Binding-site contacts:
Ligand atom C2 contacts residue THR469 of chain 1.T at 1.4 Å.
Ligand atom C3 contacts residue ALA470 of chain 1.T at 4.0 Å (hydrophobic).
Ligand atom O4 contacts residue THR469 of chain 1.T at 3.8 Å.
Ligand atom C6 contacts residue ALA470 of chain 1.T at 4.5 Å (hydrophobic).
Ligand atom C4 contacts residue ASN444 of chain 1.T at 3.5 Å.
Ligand atom O4 contacts residue ASN444 of chain 1.T at 3.6 Å.
Ligand atom C4 contacts residue LYS467 of chain 1.T at 3.8 Å.
Ligand atom C6 contacts residue THR469 of chain 1.T at 3.7 Å.
Ligand atom O1A contacts residue THR469 of chain 1.T at 3.4 Å.
Ligand atom O4 contacts residue LYS467 of chain 1.T at 2.6 Å (salt-bridge).
Ligand atom C4 contacts residue ALA470 of chain 1.T at 4.2 Å (hydrophobic).
Ligand atom C5 contacts residue THR469 of chain 1.T at 3.7 Å.
Ligand atom C5 contacts residue ASN444 of chain 1.T at 4.0 Å.
Ligand atom C4 contacts residue THR469 of chain 1.T at 2.8 Å.
Ligand atom O1B contacts residue THR469 of chain 1.T at 3.2 Å (h-bond).
Ligand atom C2 contacts residue ALA470 of chain 1.T at 3.6 Å (hydrophobic).
Ligand atom C3 contacts residue LYS467 of chain 1.T at 3.9 Å.
Ligand atom C1 contacts residue THR469 of chain 1.T at 2.6 Å.
Ligand atom O6 contacts residue ALA470 of chain 1.T at 3.5 Å (h-bond).
Ligand atom O4 contacts residue SER443 of chain 1.T at 4.4 Å.
Ligand atom O8 contacts residue THR469 of chain 1.T at 4.2 Å.
Ligand atom C3 contacts residue THR469 of chain 1.T at 1.6 Å.
Ligand atom N5 contacts residue THR469 of chain 1.T at 4.3 Å.
Ligand atom O6 contacts residue THR469 of chain 1.T at 2.6 Å (h-bond).

The small molecule below binds the protein below.
Small molecule (SMILES): C[C@H](O)[C@H](N)[C@@H]1O[C@](O)(C(=O)O)C[C@H](O)[C@@H]1N

Sequence of chain 1.T:
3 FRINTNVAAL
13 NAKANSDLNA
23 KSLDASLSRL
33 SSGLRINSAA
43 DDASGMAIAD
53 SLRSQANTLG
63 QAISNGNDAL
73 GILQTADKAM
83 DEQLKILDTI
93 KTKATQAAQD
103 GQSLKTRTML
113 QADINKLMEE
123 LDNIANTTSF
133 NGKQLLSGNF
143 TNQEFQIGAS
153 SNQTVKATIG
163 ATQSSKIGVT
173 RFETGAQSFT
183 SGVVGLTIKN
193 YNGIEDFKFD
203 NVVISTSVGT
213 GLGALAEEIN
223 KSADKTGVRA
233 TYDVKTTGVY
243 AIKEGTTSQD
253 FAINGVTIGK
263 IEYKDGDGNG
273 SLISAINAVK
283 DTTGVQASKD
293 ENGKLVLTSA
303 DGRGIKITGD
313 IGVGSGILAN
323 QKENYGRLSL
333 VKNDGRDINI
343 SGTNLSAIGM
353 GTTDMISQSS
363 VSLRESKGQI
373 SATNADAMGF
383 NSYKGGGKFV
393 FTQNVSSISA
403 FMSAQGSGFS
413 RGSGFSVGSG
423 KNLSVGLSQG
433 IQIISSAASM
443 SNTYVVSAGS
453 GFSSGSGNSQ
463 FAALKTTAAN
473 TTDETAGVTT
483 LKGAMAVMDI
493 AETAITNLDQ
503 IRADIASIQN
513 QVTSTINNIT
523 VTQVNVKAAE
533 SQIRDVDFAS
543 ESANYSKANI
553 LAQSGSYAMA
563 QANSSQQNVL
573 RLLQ